Binding-site contacts:
Ligand atom OP2 contacts residue VAL963 of chain 1.D at 3.6 Å.
Ligand atom N7 contacts residue LYS1087 of chain 1.D at 2.8 Å (salt-bridge).
Ligand atom OP2 contacts residue SER1047 of chain 1.D at 2.9 Å (h-bond).
Ligand atom N7 contacts residue GLN1085 of chain 1.D at 3.8 Å.
Ligand atom P contacts residue LYS942 of chain 1.D at 3.9 Å.
Ligand atom OP1 contacts residue GLY944 of chain 1.D at 3.1 Å.
Ligand atom P contacts residue PRO965 of chain 1.D at 3.9 Å.
Ligand atom P contacts residue ASN945 of chain 1.D at 3.8 Å.
Ligand atom OP1 contacts residue PRO965 of chain 1.D at 3.2 Å.
Ligand atom OP1 contacts residue LYS942 of chain 1.D at 3.1 Å (salt-bridge).
Ligand atom O3' contacts residue VAL963 of chain 1.D at 3.5 Å (h-bond).
Ligand atom C5' contacts residue LYS942 of chain 1.D at 3.8 Å.
Ligand atom O3' contacts residue SER962 of chain 1.D at 3.5 Å.
Ligand atom O3' contacts residue LYS942 of chain 1.D at 3.7 Å.
Ligand atom C1' contacts residue SER962 of chain 1.D at 3.9 Å.
Ligand atom OP1 contacts residue ASN945 of chain 1.D at 3.4 Å (h-bond).
Ligand atom O5' contacts residue LEU1046 of chain 1.D at 3.8 Å.
Ligand atom OP1 contacts residue VAL963 of chain 1.D at 3.1 Å (h-bond).
Ligand atom N1 contacts residue PHE674 of chain 1.D at 3.5 Å.
Ligand atom O4' contacts residue SER962 of chain 1.D at 3.5 Å (h-bond).
Ligand atom OP1 contacts residue SER962 of chain 1.D at 3.9 Å.
Ligand atom C3' contacts residue VAL963 of chain 1.D at 3.7 Å (hydrophobic).
Ligand atom OP2 contacts residue LYS985 of chain 1.D at 3.0 Å (salt-bridge).
Ligand atom C2 contacts residue PHE674 of chain 1.D at 3.6 Å (hydrophobic).
Ligand atom N7 contacts residue GLN1085 of chain 1.D at 3.8 Å.
Ligand atom OP1 contacts residue LYS868 of chain 1.D at 3.0 Å (salt-bridge).
Ligand atom C6 contacts residue LYS1087 of chain 1.D at 3.1 Å.
Ligand atom P contacts residue VAL963 of chain 1.D at 3.7 Å.
Ligand atom O5' contacts residue PRO965 of chain 1.D at 3.7 Å.
Ligand atom OP2 contacts residue LYS1060 of chain 1.D at 3.4 Å (salt-bridge).
Ligand atom C8 contacts residue MET1050 of chain 1.D at 3.8 Å (hydrophobic).
Ligand atom OP1 contacts residue LYS1026 of chain 1.D at 3.8 Å.
Ligand atom OP1 contacts residue ASN945 of chain 1.D at 2.6 Å (h-bond).
Ligand atom OP2 contacts residue THR1049 of chain 1.D at 3.7 Å.
Ligand atom N6 contacts residue MET1050 of chain 1.D at 3.6 Å.
Ligand atom O6 contacts residue LYS1087 of chain 1.D at 2.5 Å (salt-bridge).
Ligand atom O6 contacts residue GLN1085 of chain 1.D at 3.2 Å (h-bond).
Ligand atom OP1 contacts residue LEU1046 of chain 1.D at 3.8 Å.
Ligand atom C5 contacts residue LYS1087 of chain 1.D at 3.3 Å.
Ligand atom C6 contacts residue PHE674 of chain 1.D at 3.7 Å (hydrophobic).

Sequence of chain 1.D:
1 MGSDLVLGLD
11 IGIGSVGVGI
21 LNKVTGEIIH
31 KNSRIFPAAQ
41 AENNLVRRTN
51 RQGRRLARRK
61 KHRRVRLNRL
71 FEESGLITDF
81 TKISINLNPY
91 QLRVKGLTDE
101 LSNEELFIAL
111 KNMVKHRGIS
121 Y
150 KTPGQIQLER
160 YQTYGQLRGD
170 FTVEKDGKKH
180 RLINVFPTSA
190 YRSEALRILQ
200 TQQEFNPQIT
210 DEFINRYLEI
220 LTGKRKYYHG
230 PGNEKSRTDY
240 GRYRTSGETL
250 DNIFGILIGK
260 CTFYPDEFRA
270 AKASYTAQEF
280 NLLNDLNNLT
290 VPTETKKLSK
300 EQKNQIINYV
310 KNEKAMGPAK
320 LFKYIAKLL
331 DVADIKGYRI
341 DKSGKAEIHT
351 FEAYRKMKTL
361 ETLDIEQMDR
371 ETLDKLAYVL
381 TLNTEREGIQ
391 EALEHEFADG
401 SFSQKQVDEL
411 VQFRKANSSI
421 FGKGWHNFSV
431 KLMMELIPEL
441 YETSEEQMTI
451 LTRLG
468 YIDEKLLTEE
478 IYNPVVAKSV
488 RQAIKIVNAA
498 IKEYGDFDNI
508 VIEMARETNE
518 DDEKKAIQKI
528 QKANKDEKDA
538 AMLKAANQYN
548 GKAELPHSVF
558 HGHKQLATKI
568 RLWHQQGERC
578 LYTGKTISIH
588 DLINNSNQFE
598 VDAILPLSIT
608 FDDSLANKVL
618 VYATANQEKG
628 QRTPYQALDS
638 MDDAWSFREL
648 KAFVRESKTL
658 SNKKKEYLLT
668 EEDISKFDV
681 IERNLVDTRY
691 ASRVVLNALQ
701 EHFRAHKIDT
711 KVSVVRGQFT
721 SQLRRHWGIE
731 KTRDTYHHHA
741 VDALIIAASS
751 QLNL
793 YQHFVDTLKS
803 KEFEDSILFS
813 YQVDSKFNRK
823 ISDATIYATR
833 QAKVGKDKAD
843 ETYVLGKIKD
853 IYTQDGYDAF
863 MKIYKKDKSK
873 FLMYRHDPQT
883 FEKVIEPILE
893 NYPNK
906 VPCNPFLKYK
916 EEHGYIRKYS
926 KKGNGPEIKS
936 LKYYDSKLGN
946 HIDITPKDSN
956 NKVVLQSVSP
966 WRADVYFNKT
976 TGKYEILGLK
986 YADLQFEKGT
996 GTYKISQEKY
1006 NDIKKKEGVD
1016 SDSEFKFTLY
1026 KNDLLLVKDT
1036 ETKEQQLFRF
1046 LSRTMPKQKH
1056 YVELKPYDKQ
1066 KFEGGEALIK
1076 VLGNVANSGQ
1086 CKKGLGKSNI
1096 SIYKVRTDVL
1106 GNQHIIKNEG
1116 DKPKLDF

A protein and the small-molecule ligand that binds it are described below.
Small molecule (SMILES): Nc1ccn([C@H]2C[C@H](O)[C@@H](CO[P](=O)(O)O[C@H]3C[C@H](n4cnc5c(=O)nc(N)[nH]c54)O[C@@H]3CO[P](=O)(O)O[C@H]3C[C@H](n4cnc5c(N)ncnc54)O[C@@H]3CO[P](=O)(O)O[C@H]3C[C@H](n4cnc5c(N)ncnc54)O[C@@H]3CO[P](=O)(O)O[C@H]3C[C@H](n4cnc5c(=O)nc(N)[nH]c54)O[C@@H]3CO[P](=O)(O)O[C@H]3C[C@H](n4cnc5c(=O)nc(N)[nH]c54)O[C@@H]3CO[P](=O)(O)O[C@H]3C[C@H](n4cnc5c(N)ncnc54)O[C@@H]3CO[P](=O)(O)O[C@H]3C[C@H](n4cnc5c(N)ncnc54)O[C@@H]3CO)O2)c(=O)n1